The small molecule below binds the protein below.
Small molecule (SMILES): CC(=O)N[C@@H]1[C@@H](O)[C@H](O[C@@H]2O[C@H](CO[C@]3(C(=O)O)C[C@H](O)[C@@H](NC(C)=O)[C@H]([C@H](O)[C@H](O)CO)O3)[C@H](O)[C@H](O)[C@H]2O)[C@@H](CO)O[C@H]1O

Sequence of chain 56.A:
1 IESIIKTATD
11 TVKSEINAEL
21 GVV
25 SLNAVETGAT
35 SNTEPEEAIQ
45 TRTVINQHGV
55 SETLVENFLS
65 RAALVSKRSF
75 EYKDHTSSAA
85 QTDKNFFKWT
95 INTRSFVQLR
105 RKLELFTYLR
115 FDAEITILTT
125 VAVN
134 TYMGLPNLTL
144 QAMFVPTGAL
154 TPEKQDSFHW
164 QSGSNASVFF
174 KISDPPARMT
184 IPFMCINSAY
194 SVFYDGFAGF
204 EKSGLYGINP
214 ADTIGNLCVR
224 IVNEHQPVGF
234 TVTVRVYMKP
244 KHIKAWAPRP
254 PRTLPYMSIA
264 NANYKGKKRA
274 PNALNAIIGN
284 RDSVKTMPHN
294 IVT

Binding-site contacts:
Ligand atom O4 contacts residue ASP91 of chain 56.B at 2.4 Å (salt-bridge).
Ligand atom C5 contacts residue ASN275 of chain 56.A at 3.5 Å.
Ligand atom C10 contacts residue ASP232 of chain 56.B at 3.6 Å.
Ligand atom O3 contacts residue GLY282 of chain 56.A at 3.3 Å.
Ligand atom O1B contacts residue ARG104 of chain 56.B at 2.4 Å (salt-bridge).
Ligand atom C4 contacts residue ASN275 of chain 56.A at 3.7 Å.
Ligand atom O6 contacts residue ASP91 of chain 56.B at 3.2 Å.
Ligand atom C11 contacts residue GLY234 of chain 56.B at 3.7 Å.
Ligand atom O1B contacts residue ASP91 of chain 56.B at 3.8 Å.
Ligand atom C8 contacts residue ASN180 of chain 56.B at 3.0 Å.
Ligand atom O7 contacts residue ASN180 of chain 56.B at 3.2 Å (h-bond).
Ligand atom O7 contacts residue PRO274 of chain 56.A at 3.5 Å.
Ligand atom O7 contacts residue LYS270 of chain 56.A at 3.4 Å (salt-bridge).
Ligand atom O10 contacts residue LYS270 of chain 56.A at 3.0 Å (salt-bridge).
Ligand atom C11 contacts residue ASP232 of chain 56.B at 3.4 Å.
Ligand atom C10 contacts residue LYS270 of chain 56.A at 3.6 Å.
Ligand atom C4 contacts residue PRO274 of chain 56.A at 3.8 Å (hydrophobic).
Ligand atom C3 contacts residue PRO274 of chain 56.A at 3.7 Å (hydrophobic).
Ligand atom C5 contacts residue PRO231 of chain 56.B at 3.4 Å (hydrophobic).
Ligand atom N5 contacts residue ASN275 of chain 56.A at 3.5 Å (h-bond).
Ligand atom C10 contacts residue ASN275 of chain 56.A at 3.2 Å.
Ligand atom C4 contacts residue ASP232 of chain 56.B at 3.5 Å.
Ligand atom C11 contacts residue ILE233 of chain 56.B at 3.5 Å (hydrophobic).
Ligand atom C4 contacts residue PRO231 of chain 56.B at 3.4 Å (hydrophobic).
Ligand atom O4 contacts residue ASP232 of chain 56.B at 2.9 Å (salt-bridge).
Ligand atom C4 contacts residue ASP91 of chain 56.B at 3.4 Å.
Ligand atom O4 contacts residue ASN275 of chain 56.A at 2.8 Å (h-bond).
Ligand atom C7 contacts residue ASN180 of chain 56.B at 3.5 Å.
Ligand atom C11 contacts residue PRO231 of chain 56.B at 3.5 Å (hydrophobic).
Ligand atom O6 contacts residue PRO274 of chain 56.A at 3.8 Å.
Ligand atom O4 contacts residue ARG95 of chain 56.B at 3.3 Å (salt-bridge).
Ligand atom C4 contacts residue ARG104 of chain 56.B at 3.7 Å.
Ligand atom C3 contacts residue ARG95 of chain 56.B at 3.8 Å.
Ligand atom C10 contacts residue PRO231 of chain 56.B at 3.5 Å (hydrophobic).
Ligand atom C3 contacts residue ARG104 of chain 56.B at 3.8 Å.
Ligand atom N5 contacts residue PRO231 of chain 56.B at 2.6 Å (h-bond).
Ligand atom O4 contacts residue PRO231 of chain 56.B at 3.8 Å.
Ligand atom O3 contacts residue PRO274 of chain 56.A at 3.6 Å.
Ligand atom O10 contacts residue ASN275 of chain 56.A at 2.7 Å (h-bond).
Ligand atom C1 contacts residue ARG104 of chain 56.B at 3.4 Å.

Sequence of chain 56.B:
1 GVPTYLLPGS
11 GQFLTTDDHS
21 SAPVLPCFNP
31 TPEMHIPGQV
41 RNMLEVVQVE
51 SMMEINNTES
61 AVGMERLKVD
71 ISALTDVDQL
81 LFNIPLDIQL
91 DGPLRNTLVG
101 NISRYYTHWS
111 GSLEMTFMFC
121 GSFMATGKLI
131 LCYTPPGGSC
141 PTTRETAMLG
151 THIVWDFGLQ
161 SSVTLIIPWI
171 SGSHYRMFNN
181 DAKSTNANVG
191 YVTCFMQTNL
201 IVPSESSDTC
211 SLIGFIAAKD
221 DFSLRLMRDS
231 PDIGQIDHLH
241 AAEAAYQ